Sequence of chain 1.E:
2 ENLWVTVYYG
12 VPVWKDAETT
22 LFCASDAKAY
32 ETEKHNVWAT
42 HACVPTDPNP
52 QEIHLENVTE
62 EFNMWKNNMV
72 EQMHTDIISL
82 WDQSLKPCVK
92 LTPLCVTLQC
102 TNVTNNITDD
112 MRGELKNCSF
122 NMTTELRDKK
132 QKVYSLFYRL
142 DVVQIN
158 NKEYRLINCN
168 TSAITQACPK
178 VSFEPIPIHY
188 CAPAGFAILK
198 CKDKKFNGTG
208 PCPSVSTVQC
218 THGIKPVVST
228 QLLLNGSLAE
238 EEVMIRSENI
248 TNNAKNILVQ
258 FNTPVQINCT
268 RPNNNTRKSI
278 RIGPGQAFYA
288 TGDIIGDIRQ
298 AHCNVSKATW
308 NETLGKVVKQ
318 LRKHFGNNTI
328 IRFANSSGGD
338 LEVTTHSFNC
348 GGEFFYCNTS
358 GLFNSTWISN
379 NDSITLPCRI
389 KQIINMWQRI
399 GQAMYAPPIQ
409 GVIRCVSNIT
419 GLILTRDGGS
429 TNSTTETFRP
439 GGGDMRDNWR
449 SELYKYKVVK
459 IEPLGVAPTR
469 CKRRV

The small molecule below binds the protein below.
Small molecule (SMILES): COc1cnc(-n2cnc(C)n2)c2[nH]cc(C(=O)C(=O)N3CCN(C(=O)c4ccccc4)CC3)c12

Binding-site contacts:
Ligand atom O11 contacts residue MET394 of chain 1.E at 3.6 Å.
Ligand atom C15 contacts residue PHE351 of chain 1.E at 3.6 Å (hydrophobic).
Ligand atom C10 contacts residue TRP395 of chain 1.E at 3.6 Å (hydrophobic).
Ligand atom O11 contacts residue ASN393 of chain 1.E at 3.8 Å.
Ligand atom C27 contacts residue ILE392 of chain 1.E at 3.6 Å (hydrophobic).
Ligand atom C19 contacts residue ASP83 of chain 1.E at 3.7 Å.
Ligand atom O09 contacts residue ILE78 of chain 1.E at 3.8 Å.
Ligand atom C26 contacts residue SER344 of chain 1.E at 3.2 Å.
Ligand atom C20 contacts residue VAL225 of chain 1.E at 3.4 Å (hydrophobic).
Ligand atom C23 contacts residue SER344 of chain 1.E at 3.6 Å.
Ligand atom N28 contacts residue ALA401 of chain 1.E at 3.7 Å.
Ligand atom C16 contacts residue TRP82 of chain 1.E at 3.8 Å (hydrophobic).
Ligand atom N08 contacts residue TRP82 of chain 1.E at 3.9 Å.
Ligand atom C18 contacts residue ILE79 of chain 1.E at 3.4 Å (hydrophobic).
Ligand atom C26 contacts residue TRP395 of chain 1.E at 3.9 Å (hydrophobic).
Ligand atom C35 contacts residue LYS87 of chain 1.E at 3.9 Å.
Ligand atom C25 contacts residue MET402 of chain 1.E at 3.6 Å (hydrophobic).
Ligand atom O03 contacts residue MET394 of chain 1.E at 3.1 Å.
Ligand atom N34 contacts residue ASP83 of chain 1.E at 3.6 Å.
Ligand atom O09 contacts residue ILE79 of chain 1.E at 3.7 Å.
Ligand atom C24 contacts residue TYR353 of chain 1.E at 3.6 Å (hydrophobic).
Ligand atom N08 contacts residue ASP83 of chain 1.E at 2.4 Å (salt-bridge).
Ligand atom C01 contacts residue TRP82 of chain 1.E at 3.7 Å (hydrophobic).
Ligand atom C31 contacts residue THR172 of chain 1.E at 3.2 Å.
Ligand atom C18 contacts residue TRP82 of chain 1.E at 3.4 Å (hydrophobic).
Ligand atom C18 contacts residue ASP83 of chain 1.E at 2.8 Å.
Ligand atom O09 contacts residue TRP82 of chain 1.E at 3.5 Å.
Ligand atom C17 contacts residue MET394 of chain 1.E at 3.8 Å (hydrophobic).
Ligand atom C23 contacts residue PHE345 of chain 1.E at 3.9 Å (hydrophobic).
Ligand atom C21 contacts residue PHE351 of chain 1.E at 3.6 Å (hydrophobic).
Ligand atom C31 contacts residue ALA401 of chain 1.E at 3.8 Å (hydrophobic).
Ligand atom O06 contacts residue PHE351 of chain 1.E at 3.5 Å.
Ligand atom C22 contacts residue MET394 of chain 1.E at 3.7 Å (hydrophobic).
Ligand atom C23 contacts residue VAL225 of chain 1.E at 3.5 Å (hydrophobic).
Ligand atom C24 contacts residue PHE351 of chain 1.E at 3.8 Å (hydrophobic).
Ligand atom C07 contacts residue TRP395 of chain 1.E at 3.8 Å (hydrophobic).
Ligand atom O03 contacts residue TRP395 of chain 1.E at 3.2 Å (h-bond).
Ligand atom C23 contacts residue TRP395 of chain 1.E at 3.9 Å (hydrophobic).
Ligand atom N32 contacts residue THR172 of chain 1.E at 3.4 Å.
Ligand atom N28 contacts residue MET402 of chain 1.E at 3.9 Å.